Sequence of chain 1.D:
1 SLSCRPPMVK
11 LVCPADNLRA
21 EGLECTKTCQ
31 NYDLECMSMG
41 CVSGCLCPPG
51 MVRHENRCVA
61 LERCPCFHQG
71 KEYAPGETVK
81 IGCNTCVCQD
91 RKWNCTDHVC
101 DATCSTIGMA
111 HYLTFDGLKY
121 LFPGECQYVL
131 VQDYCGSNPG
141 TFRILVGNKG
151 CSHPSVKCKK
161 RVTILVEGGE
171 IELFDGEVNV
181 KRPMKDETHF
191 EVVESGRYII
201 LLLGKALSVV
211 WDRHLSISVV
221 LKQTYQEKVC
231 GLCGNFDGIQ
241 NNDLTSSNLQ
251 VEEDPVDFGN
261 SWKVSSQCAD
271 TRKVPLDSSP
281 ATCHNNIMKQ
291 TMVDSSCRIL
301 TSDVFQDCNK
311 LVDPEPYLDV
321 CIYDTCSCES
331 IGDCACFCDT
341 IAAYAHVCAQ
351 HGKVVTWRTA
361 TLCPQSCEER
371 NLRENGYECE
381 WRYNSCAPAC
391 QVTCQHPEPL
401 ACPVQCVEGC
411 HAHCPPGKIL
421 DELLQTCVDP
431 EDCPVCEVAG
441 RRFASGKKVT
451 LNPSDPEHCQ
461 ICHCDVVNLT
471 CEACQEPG

A protein and the small-molecule ligand that binds it are described below.
Small molecule (SMILES): CC(=O)N[C@@H]1[C@@H](O)[C@H](O)[C@@H](CO)O[C@H]1O

Binding-site contacts:
Ligand atom C7 contacts residue ASN94 of chain 1.D at 3.1 Å.
Ligand atom C2 contacts residue ASN94 of chain 1.D at 2.6 Å.
Ligand atom C4 contacts residue GLN89 of chain 1.D at 4.5 Å.
Ligand atom C1 contacts residue GLN89 of chain 1.D at 3.7 Å.
Ligand atom C4 contacts residue ASN94 of chain 1.D at 4.3 Å.
Ligand atom C6 contacts residue GLN89 of chain 1.D at 3.3 Å.
Ligand atom O5 contacts residue ASN94 of chain 1.D at 2.4 Å (h-bond).
Ligand atom O5 contacts residue GLN89 of chain 1.D at 2.8 Å (h-bond).
Ligand atom C1 contacts residue ASN94 of chain 1.D at 1.4 Å.
Ligand atom C3 contacts residue ASN94 of chain 1.D at 3.8 Å.
Ligand atom N2 contacts residue ASN94 of chain 1.D at 3.0 Å (h-bond).
Ligand atom C5 contacts residue ASN94 of chain 1.D at 3.6 Å.
Ligand atom C5 contacts residue GLN89 of chain 1.D at 3.6 Å.
Ligand atom O7 contacts residue ASN94 of chain 1.D at 3.7 Å.
Ligand atom C8 contacts residue ASN94 of chain 1.D at 3.5 Å.
Ligand atom C8 contacts residue CYS95 of chain 1.D at 3.5 Å (hydrophobic).